Sequence of chain 1.C:
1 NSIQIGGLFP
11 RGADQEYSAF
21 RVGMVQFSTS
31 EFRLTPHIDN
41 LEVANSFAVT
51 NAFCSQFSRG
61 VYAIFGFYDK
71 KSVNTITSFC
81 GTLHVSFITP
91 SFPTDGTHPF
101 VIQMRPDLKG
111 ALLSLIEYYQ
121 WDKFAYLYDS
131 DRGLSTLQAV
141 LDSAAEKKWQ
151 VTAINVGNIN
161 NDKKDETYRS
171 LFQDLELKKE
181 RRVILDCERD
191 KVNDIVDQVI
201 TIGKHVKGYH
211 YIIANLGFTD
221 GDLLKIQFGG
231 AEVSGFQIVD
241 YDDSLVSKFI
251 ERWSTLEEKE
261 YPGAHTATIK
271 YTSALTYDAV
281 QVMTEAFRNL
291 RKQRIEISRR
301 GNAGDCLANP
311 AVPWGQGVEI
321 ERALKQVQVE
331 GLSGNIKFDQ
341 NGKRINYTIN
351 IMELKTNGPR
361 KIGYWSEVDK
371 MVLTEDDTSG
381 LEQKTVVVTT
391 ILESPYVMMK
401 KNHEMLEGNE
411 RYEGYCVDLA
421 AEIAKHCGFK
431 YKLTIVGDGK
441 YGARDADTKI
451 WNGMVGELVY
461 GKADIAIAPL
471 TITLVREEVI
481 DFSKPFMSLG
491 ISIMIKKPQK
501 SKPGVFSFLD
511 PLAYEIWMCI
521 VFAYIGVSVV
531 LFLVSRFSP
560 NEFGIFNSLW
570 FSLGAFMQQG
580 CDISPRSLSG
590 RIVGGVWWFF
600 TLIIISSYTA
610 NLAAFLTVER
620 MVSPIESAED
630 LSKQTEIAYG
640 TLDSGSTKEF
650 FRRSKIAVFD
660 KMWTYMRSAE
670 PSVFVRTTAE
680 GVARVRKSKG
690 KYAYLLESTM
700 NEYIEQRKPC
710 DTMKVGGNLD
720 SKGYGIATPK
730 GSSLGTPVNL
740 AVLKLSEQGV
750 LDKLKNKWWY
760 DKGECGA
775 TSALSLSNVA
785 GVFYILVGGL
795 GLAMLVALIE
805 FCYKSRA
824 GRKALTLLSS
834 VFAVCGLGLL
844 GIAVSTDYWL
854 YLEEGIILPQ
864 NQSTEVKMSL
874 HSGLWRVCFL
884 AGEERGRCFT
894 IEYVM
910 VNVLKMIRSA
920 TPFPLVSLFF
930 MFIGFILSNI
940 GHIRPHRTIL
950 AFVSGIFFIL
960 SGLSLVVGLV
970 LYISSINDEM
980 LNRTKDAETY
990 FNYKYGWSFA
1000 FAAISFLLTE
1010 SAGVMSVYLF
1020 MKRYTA

Binding-site contacts:
Ligand atom FAF contacts residue GLU696 of chain 1.C at 2.4 Å.
Ligand atom OAC contacts residue SER645 of chain 1.C at 3.6 Å.
Ligand atom NAP contacts residue TYR441 of chain 1.C at 3.7 Å.
Ligand atom CAS contacts residue GLU696 of chain 1.C at 3.3 Å.
Ligand atom OAA contacts residue ARG476 of chain 1.C at 2.5 Å (salt-bridge).
Ligand atom FAG contacts residue TYR723 of chain 1.C at 2.7 Å.
Ligand atom FAG contacts residue GLU696 of chain 1.C at 3.7 Å.
Ligand atom OAD contacts residue SER645 of chain 1.C at 3.2 Å (h-bond).
Ligand atom FAG contacts residue PRO469 of chain 1.C at 3.5 Å.
Ligand atom NAP contacts residue PRO469 of chain 1.C at 3.0 Å (h-bond).
Ligand atom CAK contacts residue MET699 of chain 1.C at 3.8 Å (hydrophobic).
Ligand atom OAE contacts residue GLY644 of chain 1.C at 3.3 Å.
Ligand atom OAQ contacts residue THR677 of chain 1.C at 2.6 Å (h-bond).
Ligand atom FAF contacts residue MET699 of chain 1.C at 3.6 Å.
Ligand atom CAZ contacts residue TYR723 of chain 1.C at 3.3 Å (hydrophobic).
Ligand atom CAL contacts residue THR677 of chain 1.C at 3.6 Å.
Ligand atom NAY contacts residue TYR441 of chain 1.C at 3.7 Å.
Ligand atom FAH contacts residue GLU393 of chain 1.C at 3.2 Å.
Ligand atom CAS contacts residue TYR723 of chain 1.C at 3.5 Å (hydrophobic).
Ligand atom CAV contacts residue PRO469 of chain 1.C at 3.7 Å (hydrophobic).
Ligand atom CAK contacts residue THR677 of chain 1.C at 3.6 Å.
Ligand atom OAA contacts residue LEU470 of chain 1.C at 3.7 Å.
Ligand atom NAP contacts residue THR471 of chain 1.C at 3.3 Å (h-bond).
Ligand atom CAT contacts residue THR471 of chain 1.C at 3.3 Å.
Ligand atom FAF contacts residue TYR723 of chain 1.C at 3.1 Å.
Ligand atom OAD contacts residue GLU696 of chain 1.C at 3.5 Å (salt-bridge).
Ligand atom CAJ contacts residue TYR723 of chain 1.C at 3.2 Å (hydrophobic).
Ligand atom OAA contacts residue THR471 of chain 1.C at 2.8 Å (h-bond).
Ligand atom PBA contacts residue SER645 of chain 1.C at 3.6 Å.
Ligand atom CAJ contacts residue PRO469 of chain 1.C at 3.7 Å (hydrophobic).
Ligand atom CAT contacts residue ARG476 of chain 1.C at 3.8 Å.
Ligand atom CAZ contacts residue GLU696 of chain 1.C at 3.3 Å.
Ligand atom CAT contacts residue TYR441 of chain 1.C at 3.7 Å (hydrophobic).
Ligand atom CAL contacts residue GLU393 of chain 1.C at 3.5 Å.
Ligand atom OAB contacts residue ARG476 of chain 1.C at 2.8 Å (salt-bridge).
Ligand atom FAH contacts residue TYR441 of chain 1.C at 3.6 Å.
Ligand atom CAJ contacts residue GLU696 of chain 1.C at 3.7 Å.
Ligand atom OAE contacts residue SER645 of chain 1.C at 2.8 Å (h-bond).
Ligand atom CAU contacts residue TYR441 of chain 1.C at 3.7 Å (hydrophobic).
Ligand atom OAB contacts residue TYR441 of chain 1.C at 3.7 Å.

The protein below binds the small molecule below.
Small molecule (SMILES): O=c1[nH]c2cc(C(F)(F)F)c(N3CCOCC3)cc2n(CP(=O)(O)O)c1=O